Binding-site contacts:
Ligand atom C6 contacts residue GLN89 of chain 1.G at 3.9 Å.
Ligand atom O7 contacts residue CYS95 of chain 1.G at 4.1 Å.
Ligand atom C5 contacts residue ASN94 of chain 1.G at 3.5 Å.
Ligand atom C8 contacts residue ASN94 of chain 1.G at 4.5 Å.
Ligand atom C5 contacts residue GLN89 of chain 1.G at 4.3 Å.
Ligand atom O5 contacts residue ASN94 of chain 1.G at 2.2 Å (h-bond).
Ligand atom O7 contacts residue ASN94 of chain 1.G at 3.2 Å (h-bond).
Ligand atom C1 contacts residue ASN94 of chain 1.G at 1.4 Å.
Ligand atom C3 contacts residue ASN94 of chain 1.G at 3.8 Å.
Ligand atom C7 contacts residue CYS95 of chain 1.G at 4.2 Å (hydrophobic).
Ligand atom C8 contacts residue THR96 of chain 1.G at 3.4 Å.
Ligand atom N2 contacts residue ASN94 of chain 1.G at 3.0 Å (h-bond).
Ligand atom C4 contacts residue ASN94 of chain 1.G at 4.2 Å.
Ligand atom C7 contacts residue ASN94 of chain 1.G at 3.3 Å.
Ligand atom C2 contacts residue ASN94 of chain 1.G at 2.5 Å.
Ligand atom O5 contacts residue GLN89 of chain 1.G at 4.0 Å.
Ligand atom C8 contacts residue CYS95 of chain 1.G at 3.6 Å (hydrophobic).

Sequence of chain 1.G:
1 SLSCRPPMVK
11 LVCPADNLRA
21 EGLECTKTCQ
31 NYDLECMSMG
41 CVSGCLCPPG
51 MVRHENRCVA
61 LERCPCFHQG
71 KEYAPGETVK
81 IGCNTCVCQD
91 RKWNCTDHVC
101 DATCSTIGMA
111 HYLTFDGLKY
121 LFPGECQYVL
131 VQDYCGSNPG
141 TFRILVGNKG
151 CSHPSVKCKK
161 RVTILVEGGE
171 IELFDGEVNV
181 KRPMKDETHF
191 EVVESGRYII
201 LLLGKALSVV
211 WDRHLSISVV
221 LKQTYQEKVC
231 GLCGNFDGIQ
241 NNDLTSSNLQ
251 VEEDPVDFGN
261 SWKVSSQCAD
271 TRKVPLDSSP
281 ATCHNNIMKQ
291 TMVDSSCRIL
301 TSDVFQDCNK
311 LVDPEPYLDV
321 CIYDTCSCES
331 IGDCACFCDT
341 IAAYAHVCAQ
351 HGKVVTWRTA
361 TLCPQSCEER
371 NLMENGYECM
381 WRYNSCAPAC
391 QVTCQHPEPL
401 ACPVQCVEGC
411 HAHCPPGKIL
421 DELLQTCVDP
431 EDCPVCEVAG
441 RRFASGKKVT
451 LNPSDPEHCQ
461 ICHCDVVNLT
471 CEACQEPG

The protein below binds the small molecule below.
Small molecule (SMILES): CC(=O)N[C@@H]1[C@@H](O)[C@H](O)[C@@H](CO)O[C@H]1O